Sequence of chain 1.A:
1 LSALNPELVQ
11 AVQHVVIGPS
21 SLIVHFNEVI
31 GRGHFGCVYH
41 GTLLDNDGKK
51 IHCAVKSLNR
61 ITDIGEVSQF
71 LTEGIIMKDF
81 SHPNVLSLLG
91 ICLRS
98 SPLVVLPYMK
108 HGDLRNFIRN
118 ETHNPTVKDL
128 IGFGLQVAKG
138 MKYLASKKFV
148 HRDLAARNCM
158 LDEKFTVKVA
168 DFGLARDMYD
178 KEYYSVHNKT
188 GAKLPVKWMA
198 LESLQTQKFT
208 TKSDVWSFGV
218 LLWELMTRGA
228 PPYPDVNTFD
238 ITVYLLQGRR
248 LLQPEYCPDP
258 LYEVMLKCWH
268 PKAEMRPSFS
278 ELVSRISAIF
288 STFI

This small molecule binds to this protein.
Small molecule (SMILES): O=C1CCCO1

Binding-site contacts:
Ligand atom O contacts residue MET77 of chain 1.A at 3.3 Å.
Ligand atom O contacts residue ALA172 of chain 1.A at 4.3 Å.
Ligand atom CG contacts residue PHE169 of chain 1.A at 3.8 Å (hydrophobic).
Ligand atom O contacts residue GLY170 of chain 1.A at 3.7 Å.
Ligand atom C contacts residue ALA172 of chain 1.A at 4.3 Å (hydrophobic).
Ligand atom C contacts residue MET77 of chain 1.A at 3.9 Å (hydrophobic).
Ligand atom CG contacts residue LEU88 of chain 1.A at 4.3 Å (hydrophobic).
Ligand atom OD contacts residue ALA172 of chain 1.A at 3.7 Å.
Ligand atom C contacts residue LEU88 of chain 1.A at 3.9 Å (hydrophobic).
Ligand atom CA contacts residue LEU88 of chain 1.A at 4.3 Å (hydrophobic).
Ligand atom CB contacts residue PHE169 of chain 1.A at 3.4 Å (hydrophobic).
Ligand atom CG contacts residue LEU86 of chain 1.A at 3.9 Å (hydrophobic).
Ligand atom OD contacts residue LEU103 of chain 1.A at 3.6 Å.
Ligand atom O contacts residue LEU88 of chain 1.A at 4.0 Å.
Ligand atom CG contacts residue LEU103 of chain 1.A at 3.5 Å (hydrophobic).
Ligand atom CG contacts residue ALA172 of chain 1.A at 3.9 Å (hydrophobic).
Ligand atom O contacts residue PHE169 of chain 1.A at 3.8 Å.
Ligand atom O contacts residue LEU171 of chain 1.A at 2.9 Å (h-bond).
Ligand atom CA contacts residue PHE169 of chain 1.A at 3.5 Å (hydrophobic).
Ligand atom C contacts residue LEU171 of chain 1.A at 3.5 Å (hydrophobic).
Ligand atom CA contacts residue LEU86 of chain 1.A at 4.0 Å (hydrophobic).
Ligand atom OD contacts residue LEU171 of chain 1.A at 3.8 Å.
Ligand atom C contacts residue PHE169 of chain 1.A at 3.5 Å (hydrophobic).
Ligand atom OD contacts residue LEU88 of chain 1.A at 4.0 Å.
Ligand atom CA contacts residue MET77 of chain 1.A at 4.0 Å (hydrophobic).
Ligand atom CG contacts residue SER87 of chain 1.A at 3.9 Å.
Ligand atom OD contacts residue PHE169 of chain 1.A at 3.5 Å (h-bond).
Ligand atom C contacts residue GLY170 of chain 1.A at 4.1 Å.
Ligand atom CB contacts residue LEU86 of chain 1.A at 3.3 Å (hydrophobic).